Sequence of chain 1.H:
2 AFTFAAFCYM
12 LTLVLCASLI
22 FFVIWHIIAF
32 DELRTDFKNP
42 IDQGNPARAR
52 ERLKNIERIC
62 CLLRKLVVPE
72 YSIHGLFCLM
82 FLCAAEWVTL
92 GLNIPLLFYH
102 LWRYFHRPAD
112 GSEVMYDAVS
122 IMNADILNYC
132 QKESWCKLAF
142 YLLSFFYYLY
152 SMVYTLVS

The protein below binds the small molecule below.
Small molecule (SMILES): CC(C)CCC[C@@H](C)[C@H]1CC[C@H]2[C@@H]3CC=C4C[C@@H](O)CC[C@]4(C)[C@H]3CC[C@]12C

Binding-site contacts:
Ligand atom C7 contacts residue TYR130 of chain 1.H at 3.9 Å (hydrophobic).
Ligand atom C6 contacts residue TYR130 of chain 1.H at 4.2 Å (hydrophobic).
Ligand atom C26 contacts residue LYS138 of chain 1.H at 3.7 Å.
Ligand atom C7 contacts residue LYS133 of chain 1.H at 3.2 Å.
Ligand atom C25 contacts residue CYS137 of chain 1.H at 4.5 Å (hydrophobic).
Ligand atom C8 contacts residue LYS133 of chain 1.H at 4.5 Å.
Ligand atom C6 contacts residue LYS133 of chain 1.H at 3.8 Å.
Ligand atom C15 contacts residue TYR130 of chain 1.H at 3.5 Å (hydrophobic).
Ligand atom C15 contacts residue GLU134 of chain 1.H at 4.0 Å.
Ligand atom C8 contacts residue TYR130 of chain 1.H at 3.9 Å (hydrophobic).
Ligand atom C16 contacts residue TYR130 of chain 1.H at 4.3 Å (hydrophobic).
Ligand atom C27 contacts residue LEU97 of chain 1.H at 4.3 Å (hydrophobic).
Ligand atom C26 contacts residue CYS137 of chain 1.H at 4.3 Å (hydrophobic).
Ligand atom C18 contacts residue TYR130 of chain 1.H at 3.9 Å (hydrophobic).
Ligand atom C24 contacts residue TYR100 of chain 1.H at 3.6 Å (hydrophobic).
Ligand atom C26 contacts residue LEU97 of chain 1.H at 4.2 Å (hydrophobic).
Ligand atom C16 contacts residue TYR100 of chain 1.H at 4.4 Å (hydrophobic).
Ligand atom C24 contacts residue GLU134 of chain 1.H at 4.2 Å.
Ligand atom C14 contacts residue TYR130 of chain 1.H at 4.2 Å (hydrophobic).
Ligand atom C23 contacts residue TYR100 of chain 1.H at 3.4 Å (hydrophobic).
Ligand atom C26 contacts residue GLU134 of chain 1.H at 4.2 Å.
Ligand atom C16 contacts residue GLU134 of chain 1.H at 4.1 Å.